Binding-site contacts:
Ligand atom O1A contacts residue GLU88 of chain 1.Y at 2.6 Å (salt-bridge).
Ligand atom O4' contacts residue LEU114 of chain 1.Y at 3.5 Å.
Ligand atom O3A contacts residue ILE66 of chain 1.Y at 2.9 Å (h-bond).
Ligand atom C8 contacts residue GLU88 of chain 1.Y at 3.2 Å.
Ligand atom PA contacts residue ILE66 of chain 1.Y at 3.4 Å.
Ligand atom PA contacts residue GLU88 of chain 1.Y at 3.3 Å.
Ligand atom C8 contacts residue ARG139 of chain 1.Y at 3.6 Å.
Ligand atom O1B contacts residue LYS221 of chain 1.Y at 3.4 Å.
Ligand atom N2 contacts residue TYR233 of chain 1.Y at 2.9 Å (h-bond).
Ligand atom PA contacts residue MG1 of chain 1.ZB at 3.5 Å.
Ligand atom PG contacts residue MG1 of chain 1.ZB at 3.5 Å.
Ligand atom O6 contacts residue ASP166 of chain 1.Y at 3.3 Å (salt-bridge).
Ligand atom C6 contacts residue PHE169 of chain 1.Y at 3.5 Å (hydrophobic).
Ligand atom C6 contacts residue GLN132 of chain 1.Y at 3.5 Å.
Ligand atom O2B contacts residue MG1 of chain 1.ZB at 2.2 Å.
Ligand atom O3' contacts residue GLU226 of chain 1.Y at 3.1 Å (salt-bridge).
Ligand atom O6 contacts residue GLN132 of chain 1.Y at 3.0 Å (h-bond).
Ligand atom O2A contacts residue ARG161 of chain 1.Y at 2.5 Å (salt-bridge).
Ligand atom O2A contacts residue ILE66 of chain 1.Y at 2.9 Å (h-bond).
Ligand atom N1 contacts residue PHE169 of chain 1.Y at 3.2 Å.
Ligand atom O3' contacts residue TYR118 of chain 1.Y at 3.0 Å (h-bond).
Ligand atom O1A contacts residue MG1 of chain 1.ZB at 2.2 Å.
Ligand atom N7 contacts residue GLU88 of chain 1.Y at 3.4 Å (salt-bridge).
Ligand atom O1G contacts residue MG1 of chain 1.ZB at 2.2 Å.
Ligand atom O1A contacts residue LYS70 of chain 1.Y at 2.8 Å (salt-bridge).
Ligand atom N2 contacts residue PHE117 of chain 1.Y at 3.2 Å.
Ligand atom PB contacts residue MG1 of chain 1.ZB at 3.3 Å.
Ligand atom N7 contacts residue ARG139 of chain 1.Y at 2.5 Å (salt-bridge).
Ligand atom O6 contacts residue PHE169 of chain 1.Y at 3.4 Å.
Ligand atom N2 contacts residue MET173 of chain 1.Y at 3.4 Å.
Ligand atom O2G contacts residue SER68 of chain 1.Y at 3.3 Å (h-bond).
Ligand atom C6 contacts residue LEU135 of chain 1.Y at 3.5 Å (hydrophobic).
Ligand atom O3B contacts residue ILE66 of chain 1.Y at 3.2 Å (h-bond).
Ligand atom O5' contacts residue GLU88 of chain 1.Y at 3.5 Å (salt-bridge).
Ligand atom C2 contacts residue PHE169 of chain 1.Y at 3.5 Å (hydrophobic).
Ligand atom O2G contacts residue LYS70 of chain 1.Y at 3.2 Å (salt-bridge).
Ligand atom N1 contacts residue GLN132 of chain 1.Y at 3.1 Å (h-bond).
Ligand atom O1G contacts residue ASN71 of chain 1.Y at 3.4 Å (h-bond).
Ligand atom C5 contacts residue ARG139 of chain 1.Y at 3.4 Å.
Ligand atom O6 contacts residue ARG139 of chain 1.Y at 3.3 Å (salt-bridge).

Sequence of chain 1.Y:
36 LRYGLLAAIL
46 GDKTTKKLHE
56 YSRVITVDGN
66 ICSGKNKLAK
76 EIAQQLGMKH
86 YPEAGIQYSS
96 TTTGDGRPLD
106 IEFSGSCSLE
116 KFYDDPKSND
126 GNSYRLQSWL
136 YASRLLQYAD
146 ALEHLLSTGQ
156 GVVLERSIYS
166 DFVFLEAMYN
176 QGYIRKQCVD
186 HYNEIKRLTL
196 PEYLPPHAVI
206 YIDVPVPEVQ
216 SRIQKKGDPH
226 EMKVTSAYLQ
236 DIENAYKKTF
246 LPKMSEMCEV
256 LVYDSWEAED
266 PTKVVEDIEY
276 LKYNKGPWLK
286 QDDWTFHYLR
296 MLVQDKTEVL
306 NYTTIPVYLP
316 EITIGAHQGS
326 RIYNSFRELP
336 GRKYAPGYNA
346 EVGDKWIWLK

A small-molecule ligand and the protein it binds are described below.
Small molecule (SMILES): Nc1nc2c(ncn2[C@H]2C[C@H](O)[C@@H](CO[P](=O)(O)O[P](=O)(O)OP(=O)(O)O)O2)c(=O)[nH]1